Binding-site contacts:
Ligand atom C5 contacts residue LEU437 of chain 1.A at 3.2 Å (hydrophobic).
Ligand atom C8 contacts residue ALA268 of chain 1.A at 4.5 Å (hydrophobic).
Ligand atom C1 contacts residue LEU437 of chain 1.A at 4.5 Å (hydrophobic).
Ligand atom O1 contacts residue HEM1 of chain 1.C at 3.5 Å.
Ligand atom C8 contacts residue HEM1 of chain 1.C at 3.2 Å.
Ligand atom C7 contacts residue PHE87 of chain 1.A at 3.9 Å (hydrophobic).
Ligand atom C5 contacts residue PRO329 of chain 1.A at 4.4 Å (hydrophobic).
Ligand atom O2 contacts residue ALA330 of chain 1.A at 3.0 Å (h-bond).
Ligand atom O1 contacts residue PHE331 of chain 1.A at 4.2 Å.
Ligand atom O2 contacts residue ALA328 of chain 1.A at 3.5 Å.
Ligand atom C2 contacts residue HEM1 of chain 1.C at 3.9 Å.
Ligand atom C3 contacts residue ALA330 of chain 1.A at 3.7 Å (hydrophobic).
Ligand atom N1 contacts residue CYS400 of chain 1.A at 4.5 Å.
Ligand atom N1 contacts residue ALA264 of chain 1.A at 2.9 Å (h-bond).
Ligand atom C3 contacts residue PHE87 of chain 1.A at 4.3 Å (hydrophobic).
Ligand atom C4 contacts residue LEU437 of chain 1.A at 4.2 Å (hydrophobic).
Ligand atom C3 contacts residue ALA328 of chain 1.A at 3.7 Å (hydrophobic).
Ligand atom O2 contacts residue PRO329 of chain 1.A at 3.5 Å (h-bond).
Ligand atom O1 contacts residue ALA330 of chain 1.A at 2.7 Å (h-bond).
Ligand atom C1 contacts residue ALA328 of chain 1.A at 3.8 Å (hydrophobic).
Ligand atom C6 contacts residue PHE87 of chain 1.A at 4.4 Å (hydrophobic).
Ligand atom C7 contacts residue ALA264 of chain 1.A at 3.4 Å (hydrophobic).
Ligand atom C8 contacts residue ALA264 of chain 1.A at 3.2 Å (hydrophobic).
Ligand atom C5 contacts residue ALA328 of chain 1.A at 3.6 Å (hydrophobic).
Ligand atom N1 contacts residue HEM1 of chain 1.C at 2.2 Å.
Ligand atom C4 contacts residue PRO329 of chain 1.A at 4.1 Å (hydrophobic).
Ligand atom C5 contacts residue THR438 of chain 1.A at 4.1 Å.
Ligand atom C6 contacts residue LEU437 of chain 1.A at 3.6 Å (hydrophobic).
Ligand atom C2 contacts residue ALA328 of chain 1.A at 3.8 Å (hydrophobic).
Ligand atom C2 contacts residue PHE87 of chain 1.A at 3.5 Å (hydrophobic).
Ligand atom C6 contacts residue THR438 of chain 1.A at 3.9 Å.
Ligand atom C4 contacts residue ALA330 of chain 1.A at 3.8 Å (hydrophobic).
Ligand atom C3 contacts residue HEM1 of chain 1.C at 4.2 Å.
Ligand atom C4 contacts residue ALA328 of chain 1.A at 3.6 Å (hydrophobic).
Ligand atom O1 contacts residue ALA328 of chain 1.A at 4.2 Å.
Ligand atom C6 contacts residue ALA328 of chain 1.A at 3.8 Å (hydrophobic).
Ligand atom C8 contacts residue ALA328 of chain 1.A at 4.0 Å (hydrophobic).
Ligand atom C7 contacts residue HEM1 of chain 1.C at 4.2 Å.
Ligand atom C1 contacts residue PHE87 of chain 1.A at 3.8 Å (hydrophobic).
Ligand atom O2 contacts residue LEU437 of chain 1.A at 4.2 Å.

A protein and the small-molecule ligand that binds it are described below.
Small molecule (SMILES): NCCc1ccc(O)c(O)c1

Sequence of chain 1.A:
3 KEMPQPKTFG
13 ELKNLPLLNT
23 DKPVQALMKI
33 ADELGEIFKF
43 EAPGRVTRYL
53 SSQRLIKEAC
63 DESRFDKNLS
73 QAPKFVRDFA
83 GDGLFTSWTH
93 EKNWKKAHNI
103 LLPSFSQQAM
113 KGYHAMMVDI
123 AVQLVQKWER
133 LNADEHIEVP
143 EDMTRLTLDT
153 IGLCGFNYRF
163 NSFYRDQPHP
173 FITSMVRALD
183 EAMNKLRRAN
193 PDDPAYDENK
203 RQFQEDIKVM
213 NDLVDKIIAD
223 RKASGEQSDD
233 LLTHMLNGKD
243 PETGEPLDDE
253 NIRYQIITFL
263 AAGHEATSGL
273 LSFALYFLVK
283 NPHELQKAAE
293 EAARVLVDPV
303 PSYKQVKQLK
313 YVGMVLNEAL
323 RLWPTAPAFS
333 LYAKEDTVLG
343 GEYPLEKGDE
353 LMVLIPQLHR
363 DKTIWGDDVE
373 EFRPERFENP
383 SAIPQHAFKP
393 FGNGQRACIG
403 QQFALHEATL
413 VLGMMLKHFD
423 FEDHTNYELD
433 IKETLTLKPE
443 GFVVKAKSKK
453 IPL